The protein below binds the small molecule below.
Small molecule (SMILES): O=C(N[C@@H](Cc1ccccc1)C(=O)N1CC(C(=O)O)C1)c1cc2cc(Cl)ccc2[nH]1

Sequence of chain 1.B:
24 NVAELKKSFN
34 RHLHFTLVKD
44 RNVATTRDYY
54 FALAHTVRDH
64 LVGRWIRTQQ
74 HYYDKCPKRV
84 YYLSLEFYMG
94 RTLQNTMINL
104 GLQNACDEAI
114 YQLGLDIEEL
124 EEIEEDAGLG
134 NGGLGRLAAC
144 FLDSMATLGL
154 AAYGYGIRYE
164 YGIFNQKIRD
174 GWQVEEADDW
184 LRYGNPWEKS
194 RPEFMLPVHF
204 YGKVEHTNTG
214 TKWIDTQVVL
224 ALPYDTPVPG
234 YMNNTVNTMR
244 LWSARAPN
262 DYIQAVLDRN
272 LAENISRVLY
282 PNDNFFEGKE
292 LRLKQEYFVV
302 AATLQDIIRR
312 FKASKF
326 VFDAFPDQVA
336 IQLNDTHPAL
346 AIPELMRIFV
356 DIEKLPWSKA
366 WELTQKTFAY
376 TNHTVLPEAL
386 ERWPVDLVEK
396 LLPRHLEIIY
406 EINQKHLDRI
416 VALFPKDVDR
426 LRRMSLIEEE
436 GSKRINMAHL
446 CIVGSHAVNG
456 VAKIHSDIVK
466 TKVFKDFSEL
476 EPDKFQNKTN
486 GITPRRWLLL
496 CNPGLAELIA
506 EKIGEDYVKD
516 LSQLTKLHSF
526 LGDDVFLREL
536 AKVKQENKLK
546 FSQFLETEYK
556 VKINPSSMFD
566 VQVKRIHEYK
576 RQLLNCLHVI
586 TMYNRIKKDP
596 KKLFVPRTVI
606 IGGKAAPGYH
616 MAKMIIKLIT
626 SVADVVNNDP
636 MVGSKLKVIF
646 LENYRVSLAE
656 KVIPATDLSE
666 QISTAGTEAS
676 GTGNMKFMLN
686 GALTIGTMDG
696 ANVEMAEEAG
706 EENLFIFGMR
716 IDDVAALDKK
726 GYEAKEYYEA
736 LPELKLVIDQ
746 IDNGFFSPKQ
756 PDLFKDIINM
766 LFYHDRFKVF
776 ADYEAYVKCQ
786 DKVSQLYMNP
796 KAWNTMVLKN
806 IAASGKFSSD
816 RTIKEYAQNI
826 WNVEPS

Sequence of chain 1.A:
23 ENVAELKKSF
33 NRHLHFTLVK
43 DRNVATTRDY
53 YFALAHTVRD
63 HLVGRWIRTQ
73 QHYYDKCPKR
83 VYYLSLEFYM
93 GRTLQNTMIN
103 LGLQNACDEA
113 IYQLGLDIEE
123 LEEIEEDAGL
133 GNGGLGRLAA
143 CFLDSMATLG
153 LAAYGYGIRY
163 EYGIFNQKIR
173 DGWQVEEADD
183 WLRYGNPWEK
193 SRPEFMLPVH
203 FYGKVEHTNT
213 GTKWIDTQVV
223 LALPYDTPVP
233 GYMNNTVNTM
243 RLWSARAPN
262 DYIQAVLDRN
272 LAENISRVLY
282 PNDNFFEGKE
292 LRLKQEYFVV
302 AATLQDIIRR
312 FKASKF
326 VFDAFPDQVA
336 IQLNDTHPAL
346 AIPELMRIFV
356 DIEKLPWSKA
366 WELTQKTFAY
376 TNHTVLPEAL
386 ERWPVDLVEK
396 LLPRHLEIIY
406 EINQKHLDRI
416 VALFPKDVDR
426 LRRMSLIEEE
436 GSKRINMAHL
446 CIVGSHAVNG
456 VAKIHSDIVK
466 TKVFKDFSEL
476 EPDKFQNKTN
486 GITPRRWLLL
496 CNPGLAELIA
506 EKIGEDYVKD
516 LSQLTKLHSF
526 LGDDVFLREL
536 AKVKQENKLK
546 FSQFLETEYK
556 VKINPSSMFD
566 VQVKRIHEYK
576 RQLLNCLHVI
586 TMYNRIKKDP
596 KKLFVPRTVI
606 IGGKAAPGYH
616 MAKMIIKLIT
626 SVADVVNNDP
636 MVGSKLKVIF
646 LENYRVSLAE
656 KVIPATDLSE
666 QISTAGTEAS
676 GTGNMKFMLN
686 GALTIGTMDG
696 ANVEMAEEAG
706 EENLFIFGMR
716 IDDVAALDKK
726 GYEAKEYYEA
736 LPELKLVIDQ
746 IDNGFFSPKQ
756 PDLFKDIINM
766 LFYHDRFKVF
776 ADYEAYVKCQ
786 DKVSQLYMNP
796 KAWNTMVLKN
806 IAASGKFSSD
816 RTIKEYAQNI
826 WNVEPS

Binding-site contacts:
Ligand atom N2 contacts residue ARG61 of chain 1.A at 3.5 Å (salt-bridge).
Ligand atom CL1 contacts residue LEU64 of chain 1.A at 3.6 Å.
Ligand atom C10 contacts residue THR39 of chain 1.B at 3.7 Å.
Ligand atom C16 contacts residue HIS58 of chain 1.B at 3.6 Å.
Ligand atom O1 contacts residue LYS192 of chain 1.A at 3.7 Å.
Ligand atom CL1 contacts residue VAL65 of chain 1.A at 3.6 Å.
Ligand atom C1 contacts residue LYS192 of chain 1.A at 3.8 Å.
Ligand atom C8 contacts residue LYS192 of chain 1.A at 3.4 Å.
Ligand atom C5 contacts residue VAL41 of chain 1.B at 3.5 Å (hydrophobic).
Ligand atom CL1 contacts residue TRP68 of chain 1.A at 3.8 Å.
Ligand atom C9 contacts residue LYS192 of chain 1.A at 3.5 Å.
Ligand atom C13 contacts residue PHE54 of chain 1.B at 3.5 Å (hydrophobic).
Ligand atom C14 contacts residue PRO189 of chain 1.B at 3.6 Å (hydrophobic).
Ligand atom C6 contacts residue ARG61 of chain 1.A at 3.4 Å.
Ligand atom O1 contacts residue GLU191 of chain 1.A at 3.2 Å (salt-bridge).
Ligand atom C8 contacts residue GLU191 of chain 1.A at 3.8 Å.
Ligand atom CL1 contacts residue ARG61 of chain 1.A at 3.4 Å.
Ligand atom N2 contacts residue GLU191 of chain 1.A at 2.8 Å (salt-bridge).
Ligand atom C1 contacts residue GLU191 of chain 1.A at 3.7 Å.
Ligand atom C20 contacts residue TYR186 of chain 1.B at 3.6 Å (hydrophobic).
Ligand atom C3 contacts residue TRP68 of chain 1.A at 3.5 Å (hydrophobic).
Ligand atom C3 contacts residue ARG61 of chain 1.A at 3.7 Å.
Ligand atom C22 contacts residue TYR186 of chain 1.B at 3.6 Å (hydrophobic).
Ligand atom C1 contacts residue ARG61 of chain 1.A at 3.7 Å.
Ligand atom C7 contacts residue ARG61 of chain 1.A at 3.4 Å.
Ligand atom C2 contacts residue PRO189 of chain 1.A at 3.7 Å (hydrophobic).
Ligand atom C4 contacts residue ARG61 of chain 1.A at 3.3 Å.
Ligand atom C11 contacts residue HIS58 of chain 1.B at 3.6 Å.
Ligand atom C2 contacts residue ARG61 of chain 1.A at 3.8 Å.
Ligand atom O4 contacts residue SER193 of chain 1.A at 3.5 Å.
Ligand atom N2 contacts residue LYS192 of chain 1.A at 3.6 Å.
Ligand atom C12 contacts residue HIS58 of chain 1.B at 3.8 Å.
Ligand atom C7 contacts residue VAL41 of chain 1.B at 3.8 Å (hydrophobic).
Ligand atom C5 contacts residue ARG61 of chain 1.A at 3.4 Å.
Ligand atom N1 contacts residue THR39 of chain 1.B at 3.1 Å (h-bond).
Ligand atom C7 contacts residue THR39 of chain 1.B at 3.5 Å.
Ligand atom O2 contacts residue LYS192 of chain 1.A at 2.9 Å (salt-bridge).
Ligand atom C6 contacts residue VAL41 of chain 1.B at 3.6 Å (hydrophobic).
Ligand atom C8 contacts residue ARG61 of chain 1.A at 3.5 Å.
Ligand atom C4 contacts residue TRP68 of chain 1.A at 3.8 Å (hydrophobic).